Sequence of chain 2.B:
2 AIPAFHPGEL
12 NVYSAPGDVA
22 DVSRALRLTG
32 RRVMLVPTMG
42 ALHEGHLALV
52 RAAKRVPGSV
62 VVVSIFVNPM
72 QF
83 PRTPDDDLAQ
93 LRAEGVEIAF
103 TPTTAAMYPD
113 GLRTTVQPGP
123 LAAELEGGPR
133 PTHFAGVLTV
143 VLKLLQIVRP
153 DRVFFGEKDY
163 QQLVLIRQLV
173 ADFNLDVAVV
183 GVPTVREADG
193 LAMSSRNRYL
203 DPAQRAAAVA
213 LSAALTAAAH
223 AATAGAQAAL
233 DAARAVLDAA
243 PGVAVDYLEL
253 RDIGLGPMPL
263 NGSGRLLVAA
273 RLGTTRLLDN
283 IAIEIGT

Binding-site contacts:
Ligand atom OAL contacts residue PRO185 of chain 2.B at 3.9 Å.
Ligand atom CAH contacts residue GLY158 of chain 2.B at 3.9 Å.
Ligand atom CAH contacts residue GLY46 of chain 2.B at 3.6 Å.
Ligand atom CAF contacts residue HIS44 of chain 2.B at 4.0 Å.
Ligand atom CAM contacts residue HIS47 of chain 2.B at 3.6 Å.
Ligand atom OAL contacts residue GLY46 of chain 2.B at 3.5 Å.
Ligand atom OAE contacts residue GOL1 of chain 2.M at 2.7 Å (h-bond).
Ligand atom CAI contacts residue HIS47 of chain 2.B at 4.0 Å.
Ligand atom SAR contacts residue GOL1 of chain 2.M at 3.2 Å (h-bond).
Ligand atom CAG contacts residue LYS160 of chain 2.B at 3.8 Å.
Ligand atom OAD contacts residue MET40 of chain 2.B at 3.0 Å (h-bond).
Ligand atom CAN contacts residue GLY46 of chain 2.B at 3.4 Å.
Ligand atom OAC contacts residue HIS47 of chain 2.B at 3.9 Å.
Ligand atom CAM contacts residue GOL1 of chain 2.M at 2.9 Å.
Ligand atom CAQ contacts residue HIS44 of chain 2.B at 3.4 Å.
Ligand atom CAG contacts residue HIS44 of chain 2.B at 3.5 Å.
Ligand atom CAP contacts residue HIS44 of chain 2.B at 3.9 Å.
Ligand atom OAD contacts residue PRO38 of chain 2.B at 3.8 Å.
Ligand atom CAP contacts residue GOL1 of chain 2.M at 3.7 Å.
Ligand atom OAE contacts residue GOL1 of chain 2.N at 3.7 Å.
Ligand atom NAJ contacts residue HIS47 of chain 2.B at 3.6 Å.
Ligand atom CAO contacts residue GOL1 of chain 2.M at 3.3 Å.
Ligand atom CAA contacts residue VAL187 of chain 2.B at 3.9 Å (hydrophobic).
Ligand atom CAI contacts residue GOL1 of chain 2.M at 3.4 Å.
Ligand atom OAL contacts residue VAL187 of chain 2.B at 3.2 Å (h-bond).
Ligand atom OAD contacts residue HIS47 of chain 2.B at 3.8 Å.
Ligand atom CAO contacts residue HIS47 of chain 2.B at 3.9 Å.
Ligand atom CAF contacts residue GLY46 of chain 2.B at 3.8 Å.
Ligand atom NAJ contacts residue GOL1 of chain 2.M at 2.4 Å (h-bond).
Ligand atom OAL contacts residue THR186 of chain 2.B at 3.6 Å.
Ligand atom CAA contacts residue PRO185 of chain 2.B at 3.6 Å (hydrophobic).
Ligand atom CAG contacts residue MET195 of chain 2.B at 3.4 Å (hydrophobic).
Ligand atom CAA contacts residue GLY46 of chain 2.B at 3.1 Å.
Ligand atom CAF contacts residue THR186 of chain 2.B at 3.9 Å.
Ligand atom CAB contacts residue MET40 of chain 2.B at 3.6 Å (hydrophobic).
Ligand atom OAD contacts residue THR39 of chain 2.B at 3.1 Å.
Ligand atom OAC contacts residue GOL1 of chain 2.M at 3.7 Å.
Ligand atom CAA contacts residue LEU50 of chain 2.B at 3.9 Å (hydrophobic).
Ligand atom CAO contacts residue HIS44 of chain 2.B at 4.0 Å.
Ligand atom NAK contacts residue HIS44 of chain 2.B at 3.5 Å (h-bond).

This small molecule binds to this protein.
Small molecule (SMILES): COc1ccc2[nH]c(C(=O)NS(C)(=O)=O)cc2c1